Sequence of chain 3.A:
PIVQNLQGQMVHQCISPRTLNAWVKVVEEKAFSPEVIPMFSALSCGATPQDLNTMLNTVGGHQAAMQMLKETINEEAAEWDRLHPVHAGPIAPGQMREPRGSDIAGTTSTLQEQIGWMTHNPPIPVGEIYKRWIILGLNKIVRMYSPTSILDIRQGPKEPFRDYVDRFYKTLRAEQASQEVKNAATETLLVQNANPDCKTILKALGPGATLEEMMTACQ

This protein binds this small molecule.
Small molecule (SMILES): O=C1CN(C(=O)OCc2ccccc2)CCN1

Sequence of chain 4.A:
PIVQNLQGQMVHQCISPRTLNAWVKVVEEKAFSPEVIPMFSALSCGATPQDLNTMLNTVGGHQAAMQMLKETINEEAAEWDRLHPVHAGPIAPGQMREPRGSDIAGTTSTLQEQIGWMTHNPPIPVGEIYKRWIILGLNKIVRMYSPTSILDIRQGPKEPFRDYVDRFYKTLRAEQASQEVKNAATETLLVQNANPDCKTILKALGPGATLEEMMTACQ

Binding-site contacts:
Ligand atom C15 contacts residue LYS70 of chain 4.A at 3.8 Å.
Ligand atom C14 contacts residue LEU56 of chain 4.A at 3.8 Å (hydrophobic).
Ligand atom C17 contacts residue ILE73 of chain 4.A at 4.1 Å (hydrophobic).
Ligand atom C02 contacts residue LYS70 of chain 4.A at 4.0 Å.
Ligand atom O01 contacts residue GLN179 of chain 3.A at 3.4 Å.
Ligand atom C13 contacts residue ASN57 of chain 4.A at 2.9 Å.
Ligand atom C14 contacts residue LYS70 of chain 4.A at 3.8 Å.
Ligand atom C16 contacts residue LEU56 of chain 4.A at 3.8 Å (hydrophobic).
Ligand atom C12 contacts residue LEU56 of chain 4.A at 3.8 Å (hydrophobic).
Ligand atom O01 contacts residue LYS70 of chain 4.A at 4.0 Å.
Ligand atom C16 contacts residue MET66 of chain 4.A at 4.0 Å (hydrophobic).
Ligand atom C14 contacts residue MET66 of chain 4.A at 3.9 Å (hydrophobic).
Ligand atom C16 contacts residue LEU69 of chain 4.A at 4.0 Å (hydrophobic).
Ligand atom N07 contacts residue ASN74 of chain 4.A at 2.9 Å (h-bond).
Ligand atom O09 contacts residue LYS70 of chain 4.A at 3.5 Å.
Ligand atom N07 contacts residue LYS70 of chain 4.A at 3.8 Å.
Ligand atom C17 contacts residue LEU56 of chain 4.A at 3.8 Å (hydrophobic).
Ligand atom C15 contacts residue MET66 of chain 4.A at 3.5 Å (hydrophobic).
Ligand atom C11 contacts residue ASN57 of chain 4.A at 3.5 Å.
Ligand atom O01 contacts residue ASN74 of chain 4.A at 3.4 Å (h-bond).
Ligand atom C16 contacts residue ILE73 of chain 4.A at 4.1 Å (hydrophobic).
Ligand atom C14 contacts residue ASN57 of chain 4.A at 3.9 Å.
Ligand atom O10 contacts residue TYR130 of chain 4.A at 3.8 Å.
Ligand atom C12 contacts residue ASN57 of chain 4.A at 3.6 Å.
Ligand atom C13 contacts residue LEU56 of chain 4.A at 3.6 Å (hydrophobic).
Ligand atom C16 contacts residue LYS70 of chain 4.A at 3.5 Å.
Ligand atom C03 contacts residue LYS70 of chain 4.A at 4.0 Å.
Ligand atom O10 contacts residue ASN53 of chain 4.A at 3.2 Å (h-bond).
Ligand atom C11 contacts residue ASN53 of chain 4.A at 3.2 Å.
Ligand atom C06 contacts residue ILE73 of chain 4.A at 3.3 Å (hydrophobic).
Ligand atom C15 contacts residue LEU69 of chain 4.A at 4.1 Å (hydrophobic).
Ligand atom C05 contacts residue TYR130 of chain 4.A at 3.9 Å (hydrophobic).
Ligand atom C05 contacts residue THR107 of chain 4.A at 3.6 Å.
Ligand atom C02 contacts residue ASN74 of chain 4.A at 3.7 Å.
Ligand atom C13 contacts residue LYS70 of chain 4.A at 3.9 Å.
Ligand atom N04 contacts residue THR107 of chain 4.A at 4.1 Å.
Ligand atom C06 contacts residue ASN74 of chain 4.A at 3.7 Å.
Ligand atom C08 contacts residue LYS70 of chain 4.A at 4.0 Å.
Ligand atom C17 contacts residue LYS70 of chain 4.A at 3.9 Å.
Ligand atom C12 contacts residue LYS70 of chain 4.A at 4.1 Å.